Binding-site contacts:
Ligand atom C2 contacts residue ASN1043 of chain 1.B at 2.5 Å.
Ligand atom C3 contacts residue SER673 of chain 1.B at 3.8 Å.
Ligand atom C6 contacts residue GLN864 of chain 1.C at 4.3 Å.
Ligand atom C6 contacts residue ASN1043 of chain 1.B at 4.5 Å.
Ligand atom O5 contacts residue ASN1043 of chain 1.B at 2.5 Å (h-bond).
Ligand atom O7 contacts residue ASN1043 of chain 1.B at 4.2 Å.
Ligand atom O6 contacts residue ASN1043 of chain 1.B at 3.7 Å.
Ligand atom N2 contacts residue ASN1043 of chain 1.B at 2.8 Å (h-bond).
Ligand atom C3 contacts residue ASN1043 of chain 1.B at 3.8 Å.
Ligand atom O6 contacts residue ALA682 of chain 1.B at 4.2 Å.
Ligand atom C4 contacts residue ASN1043 of chain 1.B at 4.3 Å.
Ligand atom N2 contacts residue SER673 of chain 1.B at 3.7 Å.
Ligand atom C2 contacts residue SER673 of chain 1.B at 4.3 Å.
Ligand atom C1 contacts residue ASN1043 of chain 1.B at 1.4 Å.
Ligand atom O6 contacts residue GLN864 of chain 1.C at 3.8 Å.
Ligand atom C7 contacts residue ASN1043 of chain 1.B at 3.7 Å.
Ligand atom O3 contacts residue SER673 of chain 1.B at 3.9 Å.
Ligand atom C5 contacts residue ASN1043 of chain 1.B at 3.7 Å.

Sequence of chain 1.B:
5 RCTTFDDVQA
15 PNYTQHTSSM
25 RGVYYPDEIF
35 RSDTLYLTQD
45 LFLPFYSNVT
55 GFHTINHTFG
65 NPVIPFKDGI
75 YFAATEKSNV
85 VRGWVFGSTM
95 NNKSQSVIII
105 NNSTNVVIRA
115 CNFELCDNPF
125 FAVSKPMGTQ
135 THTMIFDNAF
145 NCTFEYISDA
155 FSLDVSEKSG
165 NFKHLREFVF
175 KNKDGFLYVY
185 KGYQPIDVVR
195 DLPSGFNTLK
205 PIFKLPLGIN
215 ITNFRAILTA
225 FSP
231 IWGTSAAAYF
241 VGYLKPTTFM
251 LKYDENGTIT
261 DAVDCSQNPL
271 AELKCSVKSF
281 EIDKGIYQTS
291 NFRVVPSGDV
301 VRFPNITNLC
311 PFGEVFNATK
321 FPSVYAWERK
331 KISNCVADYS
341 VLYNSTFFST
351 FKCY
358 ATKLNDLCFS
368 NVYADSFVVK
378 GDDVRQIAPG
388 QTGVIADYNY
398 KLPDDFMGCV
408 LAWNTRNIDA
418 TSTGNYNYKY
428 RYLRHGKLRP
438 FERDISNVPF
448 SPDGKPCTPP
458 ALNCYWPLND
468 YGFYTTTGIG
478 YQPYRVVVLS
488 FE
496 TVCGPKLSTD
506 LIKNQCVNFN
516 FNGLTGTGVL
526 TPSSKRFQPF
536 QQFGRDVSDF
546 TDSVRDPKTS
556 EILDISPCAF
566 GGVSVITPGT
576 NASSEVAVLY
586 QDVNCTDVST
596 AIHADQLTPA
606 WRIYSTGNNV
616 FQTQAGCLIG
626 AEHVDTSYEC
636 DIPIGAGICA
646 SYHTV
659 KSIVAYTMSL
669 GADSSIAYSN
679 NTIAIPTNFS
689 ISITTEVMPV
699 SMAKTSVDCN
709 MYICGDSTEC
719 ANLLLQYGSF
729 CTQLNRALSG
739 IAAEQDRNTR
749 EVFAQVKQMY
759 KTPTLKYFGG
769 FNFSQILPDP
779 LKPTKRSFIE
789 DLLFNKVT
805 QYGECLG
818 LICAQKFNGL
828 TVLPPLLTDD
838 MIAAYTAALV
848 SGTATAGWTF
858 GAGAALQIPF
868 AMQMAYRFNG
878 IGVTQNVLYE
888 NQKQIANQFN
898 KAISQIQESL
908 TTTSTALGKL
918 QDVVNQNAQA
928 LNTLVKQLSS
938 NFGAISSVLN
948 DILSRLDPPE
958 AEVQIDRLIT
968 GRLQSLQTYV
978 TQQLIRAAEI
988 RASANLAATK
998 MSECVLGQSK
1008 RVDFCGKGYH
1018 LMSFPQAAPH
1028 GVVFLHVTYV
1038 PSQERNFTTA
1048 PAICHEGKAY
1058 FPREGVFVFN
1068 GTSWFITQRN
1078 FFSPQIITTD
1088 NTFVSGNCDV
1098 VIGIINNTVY

Sequence of chain 1.C:
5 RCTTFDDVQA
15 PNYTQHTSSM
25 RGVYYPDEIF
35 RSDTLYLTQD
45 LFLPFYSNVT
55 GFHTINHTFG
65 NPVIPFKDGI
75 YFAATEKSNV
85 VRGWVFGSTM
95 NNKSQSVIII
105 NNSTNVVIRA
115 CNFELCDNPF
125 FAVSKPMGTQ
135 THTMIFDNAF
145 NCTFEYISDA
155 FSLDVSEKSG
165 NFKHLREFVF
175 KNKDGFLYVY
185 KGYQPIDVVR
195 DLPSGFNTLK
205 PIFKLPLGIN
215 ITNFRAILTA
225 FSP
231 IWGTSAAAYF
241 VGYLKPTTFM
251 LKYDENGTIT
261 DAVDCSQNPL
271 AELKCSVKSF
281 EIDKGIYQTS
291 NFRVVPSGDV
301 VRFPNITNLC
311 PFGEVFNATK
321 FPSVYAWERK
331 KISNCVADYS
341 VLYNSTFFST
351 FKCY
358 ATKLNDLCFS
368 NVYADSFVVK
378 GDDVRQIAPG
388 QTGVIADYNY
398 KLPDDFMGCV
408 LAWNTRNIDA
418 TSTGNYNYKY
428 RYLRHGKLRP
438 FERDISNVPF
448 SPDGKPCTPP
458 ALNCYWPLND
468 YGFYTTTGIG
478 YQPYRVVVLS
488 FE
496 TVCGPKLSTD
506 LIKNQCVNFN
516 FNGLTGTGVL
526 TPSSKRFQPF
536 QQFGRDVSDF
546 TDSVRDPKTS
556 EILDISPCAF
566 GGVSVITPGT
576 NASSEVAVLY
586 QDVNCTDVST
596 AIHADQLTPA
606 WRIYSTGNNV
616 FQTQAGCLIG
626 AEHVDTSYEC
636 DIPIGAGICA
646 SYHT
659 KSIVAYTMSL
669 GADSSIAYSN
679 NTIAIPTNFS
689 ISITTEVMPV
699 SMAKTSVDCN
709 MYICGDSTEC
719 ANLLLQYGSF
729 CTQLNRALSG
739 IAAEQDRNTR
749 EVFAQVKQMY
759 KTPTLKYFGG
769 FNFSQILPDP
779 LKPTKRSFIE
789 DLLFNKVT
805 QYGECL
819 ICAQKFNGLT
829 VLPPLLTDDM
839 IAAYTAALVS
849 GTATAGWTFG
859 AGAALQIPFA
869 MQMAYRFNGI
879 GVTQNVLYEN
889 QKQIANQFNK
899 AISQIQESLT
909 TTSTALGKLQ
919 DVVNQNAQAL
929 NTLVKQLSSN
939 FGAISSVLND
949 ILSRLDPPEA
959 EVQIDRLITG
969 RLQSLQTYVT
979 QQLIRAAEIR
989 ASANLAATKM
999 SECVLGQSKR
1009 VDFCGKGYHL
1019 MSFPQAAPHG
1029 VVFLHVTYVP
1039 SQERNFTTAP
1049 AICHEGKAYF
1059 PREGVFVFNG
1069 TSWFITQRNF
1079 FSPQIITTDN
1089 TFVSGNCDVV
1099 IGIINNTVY

This small molecule binds to this protein.
Small molecule (SMILES): CC(=O)N[C@H]1[C@H](O[C@H]2[C@H](O)[C@@H](NC(C)=O)CO[C@@H]2CO)O[C@H](CO)[C@@H](O)[C@@H]1O